Binding-site contacts:
Ligand atom C8 contacts residue MET118 of chain 2.A at 3.8 Å (hydrophobic).
Ligand atom C5 contacts residue ASN67 of chain 2.A at 3.7 Å.
Ligand atom C1 contacts residue ASN67 of chain 2.A at 1.4 Å.
Ligand atom C7 contacts residue ASN67 of chain 2.A at 3.2 Å.
Ligand atom O7 contacts residue ASN67 of chain 2.A at 3.0 Å (h-bond).
Ligand atom C8 contacts residue PHE90 of chain 2.A at 4.0 Å (hydrophobic).
Ligand atom O5 contacts residue ASN67 of chain 2.A at 2.4 Å (h-bond).
Ligand atom O7 contacts residue MET118 of chain 2.A at 3.5 Å.
Ligand atom N2 contacts residue ASN67 of chain 2.A at 2.9 Å (h-bond).
Ligand atom C4 contacts residue ASN67 of chain 2.A at 4.2 Å.
Ligand atom C2 contacts residue ASN67 of chain 2.A at 2.5 Å.
Ligand atom C8 contacts residue ASN67 of chain 2.A at 4.0 Å.
Ligand atom C7 contacts residue MET118 of chain 2.A at 4.0 Å (hydrophobic).
Ligand atom C3 contacts residue ASN67 of chain 2.A at 3.8 Å.

Sequence of chain 2.A:
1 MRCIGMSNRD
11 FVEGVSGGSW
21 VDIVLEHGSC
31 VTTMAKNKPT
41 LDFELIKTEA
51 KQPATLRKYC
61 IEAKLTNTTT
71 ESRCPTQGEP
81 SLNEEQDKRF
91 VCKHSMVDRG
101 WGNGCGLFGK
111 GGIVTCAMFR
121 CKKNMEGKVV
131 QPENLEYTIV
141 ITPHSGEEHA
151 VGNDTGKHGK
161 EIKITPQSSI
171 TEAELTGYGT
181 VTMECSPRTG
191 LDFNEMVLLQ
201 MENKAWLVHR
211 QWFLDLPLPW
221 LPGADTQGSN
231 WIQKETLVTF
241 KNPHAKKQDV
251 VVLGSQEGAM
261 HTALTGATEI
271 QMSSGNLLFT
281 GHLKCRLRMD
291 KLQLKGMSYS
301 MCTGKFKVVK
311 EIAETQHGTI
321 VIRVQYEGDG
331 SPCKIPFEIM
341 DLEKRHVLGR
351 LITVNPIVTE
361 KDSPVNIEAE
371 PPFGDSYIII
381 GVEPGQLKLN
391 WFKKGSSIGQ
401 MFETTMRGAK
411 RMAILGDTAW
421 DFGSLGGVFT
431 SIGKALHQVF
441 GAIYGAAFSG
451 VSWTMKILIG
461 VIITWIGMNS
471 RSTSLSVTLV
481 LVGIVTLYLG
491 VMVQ

This small molecule binds to this protein.
Small molecule (SMILES): CC(=O)N[C@@H]1[C@@H](O)[C@H](O)[C@@H](CO)O[C@H]1O